This protein binds this small molecule.
Small molecule (SMILES): CC(=O)N[C@@H]1[C@@H](O)[C@H](O)[C@@H](CO)O[C@H]1O

Binding-site contacts:
Ligand atom C8 contacts residue SER204 of chain 1.S at 3.8 Å.
Ligand atom C8 contacts residue ASP238 of chain 1.S at 3.2 Å.
Ligand atom C7 contacts residue GLY237 of chain 1.S at 4.1 Å.
Ligand atom C6 contacts residue ARG166 of chain 1.S at 3.8 Å.
Ligand atom C3 contacts residue ASN239 of chain 1.S at 3.9 Å.
Ligand atom C7 contacts residue PRO218 of chain 1.K at 4.2 Å (hydrophobic).
Ligand atom C8 contacts residue PRO218 of chain 1.K at 4.1 Å (hydrophobic).
Ligand atom N2 contacts residue GLY237 of chain 1.S at 3.6 Å.
Ligand atom O5 contacts residue ARG166 of chain 1.S at 3.8 Å.
Ligand atom C7 contacts residue ASP238 of chain 1.S at 4.2 Å.
Ligand atom N2 contacts residue ASN239 of chain 1.S at 3.0 Å (h-bond).
Ligand atom C8 contacts residue ASN239 of chain 1.S at 4.3 Å.
Ligand atom O6 contacts residue ASN239 of chain 1.S at 4.5 Å.
Ligand atom O5 contacts residue ASN239 of chain 1.S at 2.4 Å (h-bond).
Ligand atom C5 contacts residue ARG166 of chain 1.S at 3.6 Å.
Ligand atom C8 contacts residue GLY237 of chain 1.S at 3.7 Å.
Ligand atom C1 contacts residue ARG166 of chain 1.S at 4.3 Å.
Ligand atom O7 contacts residue PRO218 of chain 1.K at 3.5 Å.
Ligand atom C1 contacts residue ASN239 of chain 1.S at 1.5 Å.
Ligand atom O7 contacts residue ASN239 of chain 1.S at 3.1 Å (h-bond).
Ligand atom C2 contacts residue ASN239 of chain 1.S at 2.6 Å.
Ligand atom C5 contacts residue ASN239 of chain 1.S at 3.7 Å.
Ligand atom O6 contacts residue ARG166 of chain 1.S at 3.4 Å.
Ligand atom C4 contacts residue ASN239 of chain 1.S at 4.3 Å.
Ligand atom C7 contacts residue ASN239 of chain 1.S at 3.2 Å.

Sequence of chain 1.S:
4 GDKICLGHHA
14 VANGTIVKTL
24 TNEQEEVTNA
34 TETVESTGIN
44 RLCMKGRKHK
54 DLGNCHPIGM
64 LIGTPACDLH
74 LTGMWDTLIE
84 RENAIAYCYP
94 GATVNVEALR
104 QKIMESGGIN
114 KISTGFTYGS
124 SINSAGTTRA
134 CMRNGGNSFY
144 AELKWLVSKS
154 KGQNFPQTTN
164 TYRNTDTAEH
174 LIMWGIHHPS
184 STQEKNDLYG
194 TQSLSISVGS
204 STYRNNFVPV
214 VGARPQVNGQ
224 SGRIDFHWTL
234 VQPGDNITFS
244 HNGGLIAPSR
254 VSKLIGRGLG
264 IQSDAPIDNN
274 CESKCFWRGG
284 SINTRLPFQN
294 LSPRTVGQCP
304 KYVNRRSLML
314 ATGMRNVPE

Sequence of chain 1.K:
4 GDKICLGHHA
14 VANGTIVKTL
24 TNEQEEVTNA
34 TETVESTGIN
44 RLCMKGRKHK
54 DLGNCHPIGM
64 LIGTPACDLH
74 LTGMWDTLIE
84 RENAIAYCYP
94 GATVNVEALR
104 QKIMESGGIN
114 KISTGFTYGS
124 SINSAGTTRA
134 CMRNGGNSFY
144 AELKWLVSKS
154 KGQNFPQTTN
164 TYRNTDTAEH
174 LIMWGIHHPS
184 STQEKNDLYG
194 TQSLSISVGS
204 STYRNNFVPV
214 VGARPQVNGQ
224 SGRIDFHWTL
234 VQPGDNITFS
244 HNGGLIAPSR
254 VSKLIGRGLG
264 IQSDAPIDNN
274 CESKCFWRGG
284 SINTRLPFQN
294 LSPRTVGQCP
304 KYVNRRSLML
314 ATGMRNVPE